Sequence of chain 1.E:
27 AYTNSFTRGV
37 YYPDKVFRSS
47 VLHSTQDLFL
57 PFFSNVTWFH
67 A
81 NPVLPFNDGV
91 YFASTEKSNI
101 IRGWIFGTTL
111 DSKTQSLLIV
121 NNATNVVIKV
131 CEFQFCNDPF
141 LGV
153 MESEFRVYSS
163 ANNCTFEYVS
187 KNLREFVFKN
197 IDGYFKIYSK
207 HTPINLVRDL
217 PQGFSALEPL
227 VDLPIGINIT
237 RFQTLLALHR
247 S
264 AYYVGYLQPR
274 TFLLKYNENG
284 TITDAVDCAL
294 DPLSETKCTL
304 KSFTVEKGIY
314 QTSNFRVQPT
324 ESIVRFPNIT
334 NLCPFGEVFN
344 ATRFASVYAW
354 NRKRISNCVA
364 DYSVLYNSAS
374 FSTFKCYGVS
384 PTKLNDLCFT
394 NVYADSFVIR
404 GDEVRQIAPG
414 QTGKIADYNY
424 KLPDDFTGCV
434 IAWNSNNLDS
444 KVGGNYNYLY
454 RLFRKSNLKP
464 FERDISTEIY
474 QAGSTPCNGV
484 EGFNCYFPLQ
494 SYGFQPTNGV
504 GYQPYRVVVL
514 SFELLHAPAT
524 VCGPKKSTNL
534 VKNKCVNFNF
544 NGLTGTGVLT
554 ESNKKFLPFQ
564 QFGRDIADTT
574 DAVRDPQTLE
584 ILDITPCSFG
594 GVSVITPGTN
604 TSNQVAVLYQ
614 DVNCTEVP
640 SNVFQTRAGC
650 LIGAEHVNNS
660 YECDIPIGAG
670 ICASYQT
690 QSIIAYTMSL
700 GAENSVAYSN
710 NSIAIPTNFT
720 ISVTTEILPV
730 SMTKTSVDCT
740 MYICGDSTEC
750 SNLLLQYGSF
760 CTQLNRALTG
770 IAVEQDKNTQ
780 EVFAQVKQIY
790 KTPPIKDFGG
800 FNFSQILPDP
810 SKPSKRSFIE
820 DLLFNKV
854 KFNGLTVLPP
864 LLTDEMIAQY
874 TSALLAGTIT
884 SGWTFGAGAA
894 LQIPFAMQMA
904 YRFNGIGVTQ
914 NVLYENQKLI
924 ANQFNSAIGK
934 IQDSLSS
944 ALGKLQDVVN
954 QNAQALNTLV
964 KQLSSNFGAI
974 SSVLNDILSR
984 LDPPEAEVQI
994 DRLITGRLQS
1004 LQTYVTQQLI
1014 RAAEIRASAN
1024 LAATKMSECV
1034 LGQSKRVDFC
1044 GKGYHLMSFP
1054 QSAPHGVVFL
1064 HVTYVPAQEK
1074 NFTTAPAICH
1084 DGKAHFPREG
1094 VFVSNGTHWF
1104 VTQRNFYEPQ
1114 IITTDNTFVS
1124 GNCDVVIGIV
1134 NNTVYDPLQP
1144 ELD

This protein binds this small molecule.
Small molecule (SMILES): CC(=O)N[C@@H]1[C@@H](O)[C@H](O)[C@@H](CO)O[C@H]1O

Binding-site contacts:
Ligand atom O5 contacts residue ASN616 of chain 1.E at 2.3 Å (h-bond).
Ligand atom N2 contacts residue ASN616 of chain 1.E at 2.7 Å (h-bond).
Ligand atom C4 contacts residue ASN616 of chain 1.E at 4.2 Å.
Ligand atom C3 contacts residue ASN616 of chain 1.E at 3.8 Å.
Ligand atom C5 contacts residue ASN616 of chain 1.E at 3.6 Å.
Ligand atom C2 contacts residue ASN616 of chain 1.E at 2.6 Å.
Ligand atom C7 contacts residue ASN616 of chain 1.E at 3.6 Å.
Ligand atom C1 contacts residue ASN616 of chain 1.E at 1.4 Å.
Ligand atom C8 contacts residue ASN616 of chain 1.E at 3.7 Å.